Binding-site contacts:
Ligand atom C1' contacts residue HIS103 of chain 1.C at 3.1 Å.
Ligand atom O1G contacts residue LYS200 of chain 1.C at 2.5 Å (salt-bridge).
Ligand atom O2G contacts residue TYR203 of chain 1.C at 2.3 Å (h-bond).
Ligand atom O1A contacts residue ASP199 of chain 1.C at 2.9 Å (salt-bridge).
Ligand atom O1G contacts residue TYR203 of chain 1.C at 3.4 Å (h-bond).
Ligand atom C2' contacts residue TYR262 of chain 1.C at 3.6 Å (hydrophobic).
Ligand atom N7 contacts residue HIS103 of chain 1.C at 3.6 Å.
Ligand atom O2A contacts residue HIS103 of chain 1.C at 3.5 Å.
Ligand atom C5' contacts residue TYR203 of chain 1.C at 3.5 Å (hydrophobic).
Ligand atom C2 contacts residue TYR262 of chain 1.C at 3.5 Å (hydrophobic).
Ligand atom PA contacts residue ASP199 of chain 1.C at 3.5 Å.
Ligand atom C4 contacts residue HIS103 of chain 1.C at 3.2 Å.
Ligand atom O4' contacts residue ARG52 of chain 1.C at 3.4 Å (salt-bridge).
Ligand atom O6 contacts residue GLN263 of chain 1.C at 2.5 Å (h-bond).
Ligand atom O5' contacts residue HIS103 of chain 1.C at 3.0 Å (h-bond).
Ligand atom O2B contacts residue HIS103 of chain 1.C at 3.5 Å.
Ligand atom PG contacts residue TYR203 of chain 1.C at 3.3 Å.
Ligand atom C4' contacts residue ARG52 of chain 1.C at 3.3 Å.
Ligand atom N2 contacts residue TYR262 of chain 1.C at 3.6 Å (h-bond).
Ligand atom O4' contacts residue HIS103 of chain 1.C at 2.5 Å (h-bond).
Ligand atom O3' contacts residue GLN37 of chain 1.C at 2.6 Å (h-bond).
Ligand atom O1A contacts residue ARG52 of chain 1.C at 3.6 Å.
Ligand atom N9 contacts residue HIS103 of chain 1.C at 2.8 Å.
Ligand atom O2G contacts residue HIS258 of chain 1.C at 3.7 Å.
Ligand atom C3' contacts residue GLN37 of chain 1.C at 3.6 Å.
Ligand atom C8 contacts residue HIS103 of chain 1.C at 3.0 Å.
Ligand atom O3A contacts residue ASP199 of chain 1.C at 3.0 Å (salt-bridge).
Ligand atom O1B contacts residue LYS200 of chain 1.C at 3.6 Å (salt-bridge).
Ligand atom C4' contacts residue GLN37 of chain 1.C at 3.6 Å.
Ligand atom O3' contacts residue ASP207 of chain 1.C at 3.0 Å (salt-bridge).
Ligand atom O2A contacts residue HIS98 of chain 1.C at 3.5 Å (h-bond).
Ligand atom C6 contacts residue GLN263 of chain 1.C at 3.0 Å.
Ligand atom N1 contacts residue TYR262 of chain 1.C at 3.0 Å (h-bond).
Ligand atom O1A contacts residue ASN95 of chain 1.C at 3.1 Å (h-bond).
Ligand atom N7 contacts residue HIS258 of chain 1.C at 3.7 Å.
Ligand atom C3' contacts residue TYR203 of chain 1.C at 3.6 Å (hydrophobic).
Ligand atom N1 contacts residue GLN263 of chain 1.C at 3.5 Å (h-bond).
Ligand atom N2 contacts residue LEU38 of chain 1.C at 3.5 Å (h-bond).
Ligand atom O2A contacts residue HIS121 of chain 1.C at 2.8 Å (h-bond).
Ligand atom C5 contacts residue HIS103 of chain 1.C at 3.7 Å.

Sequence of chain 1.C:
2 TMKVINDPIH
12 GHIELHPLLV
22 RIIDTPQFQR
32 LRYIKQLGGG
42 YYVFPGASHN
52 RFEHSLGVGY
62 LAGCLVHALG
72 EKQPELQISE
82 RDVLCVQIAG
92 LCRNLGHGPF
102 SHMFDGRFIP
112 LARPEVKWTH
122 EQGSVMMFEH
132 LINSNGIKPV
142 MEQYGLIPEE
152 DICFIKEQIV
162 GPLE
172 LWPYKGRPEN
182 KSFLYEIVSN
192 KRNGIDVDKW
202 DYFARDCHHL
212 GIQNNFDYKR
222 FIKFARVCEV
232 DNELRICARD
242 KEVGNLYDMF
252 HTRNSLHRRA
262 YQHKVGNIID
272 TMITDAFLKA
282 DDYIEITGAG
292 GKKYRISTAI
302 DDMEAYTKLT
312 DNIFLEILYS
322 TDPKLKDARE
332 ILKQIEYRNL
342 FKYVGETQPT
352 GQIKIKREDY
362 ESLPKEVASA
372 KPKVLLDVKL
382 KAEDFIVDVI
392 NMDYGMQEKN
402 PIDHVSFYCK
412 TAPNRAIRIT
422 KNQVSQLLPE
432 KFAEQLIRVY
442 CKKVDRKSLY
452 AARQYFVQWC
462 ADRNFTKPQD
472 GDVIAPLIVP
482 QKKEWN

The protein below binds the small molecule below.
Small molecule (SMILES): Nc1nc2c(ncn2[C@H]2C[C@H](O)[C@@H](CO[P](=O)(O)O[P](=O)(O)OP(=O)(O)O)O2)c(=O)[nH]1